This small molecule binds to this protein.
Small molecule (SMILES): O=C(NO)c1ccc(C(=O)NO)o1

Sequence of chain 1.H:
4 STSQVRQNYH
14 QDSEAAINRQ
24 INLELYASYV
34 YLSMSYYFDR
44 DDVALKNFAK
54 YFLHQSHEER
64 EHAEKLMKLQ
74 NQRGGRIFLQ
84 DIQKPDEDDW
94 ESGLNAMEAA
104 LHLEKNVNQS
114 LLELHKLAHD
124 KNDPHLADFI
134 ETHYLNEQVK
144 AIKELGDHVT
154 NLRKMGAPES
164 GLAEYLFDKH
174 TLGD

Sequence of chain 1.G:
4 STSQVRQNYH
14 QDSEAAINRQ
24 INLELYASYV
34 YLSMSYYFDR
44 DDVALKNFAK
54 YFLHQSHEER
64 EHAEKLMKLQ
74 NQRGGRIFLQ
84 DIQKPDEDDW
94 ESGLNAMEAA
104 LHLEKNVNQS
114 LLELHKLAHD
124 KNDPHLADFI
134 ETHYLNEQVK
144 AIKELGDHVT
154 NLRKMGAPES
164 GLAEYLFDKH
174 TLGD

Sequence of chain 1.I:
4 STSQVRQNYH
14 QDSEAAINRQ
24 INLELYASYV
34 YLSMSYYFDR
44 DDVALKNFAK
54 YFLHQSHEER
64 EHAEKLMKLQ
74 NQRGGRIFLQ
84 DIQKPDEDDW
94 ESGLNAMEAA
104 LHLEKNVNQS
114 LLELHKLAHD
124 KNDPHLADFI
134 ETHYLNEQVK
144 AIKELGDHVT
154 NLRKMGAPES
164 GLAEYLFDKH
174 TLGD

Binding-site contacts:
Ligand atom O04 contacts residue HIS122 of chain 1.G at 2.4 Å.
Ligand atom N03 contacts residue HIS122 of chain 1.G at 2.9 Å.
Ligand atom O01 contacts residue HIS122 of chain 1.H at 4.1 Å.
Ligand atom N03 contacts residue HIS122 of chain 1.H at 4.3 Å.
Ligand atom C05 contacts residue ASN125 of chain 1.I at 4.3 Å.
Ligand atom C07 contacts residue HIS122 of chain 1.I at 4.3 Å.
Ligand atom C02 contacts residue ZN1 of chain 1.TB at 2.6 Å.
Ligand atom C06 contacts residue ASN125 of chain 1.I at 2.9 Å.
Ligand atom C02 contacts residue HIS122 of chain 1.G at 3.0 Å.
Ligand atom C05 contacts residue ZN1 of chain 1.TB at 4.1 Å.
Ligand atom C07 contacts residue ASP123 of chain 1.I at 4.0 Å.
Ligand atom O04 contacts residue ZN1 of chain 1.TB at 2.0 Å.
Ligand atom N03 contacts residue ZN1 of chain 1.TB at 2.7 Å.
Ligand atom C05 contacts residue HIS122 of chain 1.I at 4.0 Å.
Ligand atom C08 contacts residue ASP123 of chain 1.I at 4.5 Å.
Ligand atom C07 contacts residue ASN125 of chain 1.I at 2.8 Å.
Ligand atom C08 contacts residue ASN125 of chain 1.I at 4.2 Å.
Ligand atom O04 contacts residue HIS122 of chain 1.I at 3.7 Å.
Ligand atom C02 contacts residue HIS122 of chain 1.I at 3.1 Å.
Ligand atom C05 contacts residue HIS122 of chain 1.G at 4.3 Å.
Ligand atom N10 contacts residue ASP123 of chain 1.I at 4.2 Å.
Ligand atom N03 contacts residue HIS122 of chain 1.I at 3.7 Å.
Ligand atom O01 contacts residue ZN1 of chain 1.TB at 2.1 Å.
Ligand atom O01 contacts residue HIS122 of chain 1.I at 2.2 Å (h-bond).
Ligand atom O01 contacts residue HIS122 of chain 1.G at 2.6 Å (h-bond).
Ligand atom O04 contacts residue HIS122 of chain 1.H at 2.9 Å.
Ligand atom C06 contacts residue HIS122 of chain 1.I at 4.0 Å.